Sequence of chain 23.E:
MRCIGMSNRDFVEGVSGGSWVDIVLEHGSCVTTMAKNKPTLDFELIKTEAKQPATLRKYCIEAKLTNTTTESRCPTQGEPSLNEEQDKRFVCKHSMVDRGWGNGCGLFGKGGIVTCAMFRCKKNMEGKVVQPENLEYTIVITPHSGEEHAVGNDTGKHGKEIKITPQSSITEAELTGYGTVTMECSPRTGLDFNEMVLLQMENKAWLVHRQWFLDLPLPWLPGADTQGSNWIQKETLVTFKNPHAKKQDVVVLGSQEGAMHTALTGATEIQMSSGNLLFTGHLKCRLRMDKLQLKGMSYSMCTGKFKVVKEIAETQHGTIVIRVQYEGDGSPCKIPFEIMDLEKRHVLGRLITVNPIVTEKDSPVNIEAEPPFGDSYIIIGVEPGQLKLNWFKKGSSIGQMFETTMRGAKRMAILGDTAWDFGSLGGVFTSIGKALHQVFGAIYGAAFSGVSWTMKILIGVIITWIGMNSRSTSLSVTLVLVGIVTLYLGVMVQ

Binding-site contacts:
Ligand atom O7 contacts residue PHE90 of chain 23.E at 3.4 Å.
Ligand atom C2 contacts residue ASN67 of chain 23.E at 2.5 Å.
Ligand atom C5 contacts residue ASN67 of chain 23.E at 3.7 Å.
Ligand atom O7 contacts residue ARG89 of chain 23.E at 3.8 Å.
Ligand atom N2 contacts residue MET118 of chain 23.E at 3.9 Å.
Ligand atom C7 contacts residue ASN67 of chain 23.E at 3.6 Å.
Ligand atom O7 contacts residue MET118 of chain 23.E at 3.4 Å.
Ligand atom C7 contacts residue PHE90 of chain 23.E at 4.1 Å (hydrophobic).
Ligand atom O5 contacts residue ASN67 of chain 23.E at 2.4 Å (h-bond).
Ligand atom C1 contacts residue ASN67 of chain 23.E at 1.4 Å.
Ligand atom N2 contacts residue ASN67 of chain 23.E at 2.9 Å (h-bond).
Ligand atom O7 contacts residue ASN67 of chain 23.E at 4.5 Å.
Ligand atom C8 contacts residue ASN67 of chain 23.E at 3.9 Å.
Ligand atom C4 contacts residue ASN67 of chain 23.E at 4.2 Å.
Ligand atom C3 contacts residue ASN67 of chain 23.E at 3.8 Å.
Ligand atom C7 contacts residue MET118 of chain 23.E at 4.1 Å (hydrophobic).

This protein binds this small molecule.
Small molecule (SMILES): CC(=O)N[C@@H]1[C@@H](O)[C@H](O)[C@@H](CO)O[C@H]1O